Binding-site contacts:
Ligand atom N02 contacts residue TYR193 of chain 1.J at 3.7 Å.
Ligand atom N01 contacts residue MET122 of chain 1.F at 3.3 Å (h-bond).
Ligand atom N02 contacts residue TYR172 of chain 1.F at 3.0 Å (h-bond).
Ligand atom C18 contacts residue TYR200 of chain 1.J at 3.2 Å (hydrophobic).
Ligand atom C02 contacts residue GLN63 of chain 1.F at 3.5 Å.
Ligand atom N06 contacts residue TRP151 of chain 1.J at 3.1 Å (h-bond).
Ligand atom C14 contacts residue ARG112 of chain 1.F at 3.6 Å.
Ligand atom C03 contacts residue GLN63 of chain 1.F at 3.4 Å.
Ligand atom N01 contacts residue GLN63 of chain 1.F at 2.9 Å (h-bond).
Ligand atom O01 contacts residue GLN63 of chain 1.F at 3.6 Å.
Ligand atom C01 contacts residue GLN63 of chain 1.F at 3.7 Å.
Ligand atom C09 contacts residue CYS195 of chain 1.J at 3.7 Å (hydrophobic).
Ligand atom N01 contacts residue CYS196 of chain 1.J at 3.4 Å (h-bond).
Ligand atom C09 contacts residue GLN63 of chain 1.F at 3.7 Å.
Ligand atom C09 contacts residue MET122 of chain 1.F at 3.6 Å (hydrophobic).
Ligand atom C05 contacts residue GLN63 of chain 1.F at 3.7 Å.
Ligand atom C09 contacts residue CYS196 of chain 1.J at 3.5 Å (hydrophobic).
Ligand atom N05 contacts residue TRP151 of chain 1.J at 3.3 Å (h-bond).
Ligand atom C23 contacts residue TYR200 of chain 1.J at 3.7 Å (hydrophobic).
Ligand atom C21 contacts residue TYR97 of chain 1.J at 3.7 Å (hydrophobic).
Ligand atom C22 contacts residue TYR193 of chain 1.J at 3.7 Å (hydrophobic).
Ligand atom N02 contacts residue GLN63 of chain 1.F at 3.7 Å.
Ligand atom O01 contacts residue THR64 of chain 1.F at 3.4 Å.
Ligand atom C07 contacts residue THR64 of chain 1.F at 3.6 Å.
Ligand atom C08 contacts residue CYS196 of chain 1.J at 3.6 Å (hydrophobic).
Ligand atom C08 contacts residue MET122 of chain 1.F at 3.6 Å (hydrophobic).
Ligand atom N02 contacts residue CYS195 of chain 1.J at 3.6 Å (h-bond).
Ligand atom C20 contacts residue TRP151 of chain 1.J at 3.1 Å (hydrophobic).
Ligand atom C12 contacts residue TYR200 of chain 1.J at 3.3 Å (hydrophobic).
Ligand atom C01 contacts residue THR65 of chain 1.F at 3.7 Å.
Ligand atom N06 contacts residue MET122 of chain 1.F at 3.5 Å.
Ligand atom C04 contacts residue GLN63 of chain 1.F at 3.1 Å.
Ligand atom C19 contacts residue TYR200 of chain 1.J at 3.7 Å (hydrophobic).
Ligand atom C20 contacts residue MET122 of chain 1.F at 3.6 Å (hydrophobic).
Ligand atom C15 contacts residue LEU120 of chain 1.F at 3.4 Å (hydrophobic).
Ligand atom N03 contacts residue MET122 of chain 1.F at 3.7 Å.
Ligand atom C17 contacts residue TRP151 of chain 1.J at 3.4 Å (hydrophobic).
Ligand atom N01 contacts residue CYS195 of chain 1.J at 3.5 Å (h-bond).
Ligand atom C22 contacts residue TYR97 of chain 1.J at 3.3 Å (hydrophobic).
Ligand atom O01 contacts residue THR65 of chain 1.F at 3.4 Å.

Sequence of chain 1.J:
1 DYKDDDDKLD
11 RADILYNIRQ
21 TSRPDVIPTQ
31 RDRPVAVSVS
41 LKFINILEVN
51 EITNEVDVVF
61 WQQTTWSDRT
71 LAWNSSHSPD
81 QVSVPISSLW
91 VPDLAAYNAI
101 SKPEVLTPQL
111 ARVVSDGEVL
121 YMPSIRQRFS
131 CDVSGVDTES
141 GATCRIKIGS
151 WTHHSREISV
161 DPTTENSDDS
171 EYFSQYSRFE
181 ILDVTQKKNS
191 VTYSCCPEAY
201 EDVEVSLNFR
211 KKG

This small molecule binds to this protein.
Small molecule (SMILES): COc1ccc(-c2cc(N(Cc3ccccn3)Cc3ccccn3)nc(N)n2)cc1

Sequence of chain 1.F:
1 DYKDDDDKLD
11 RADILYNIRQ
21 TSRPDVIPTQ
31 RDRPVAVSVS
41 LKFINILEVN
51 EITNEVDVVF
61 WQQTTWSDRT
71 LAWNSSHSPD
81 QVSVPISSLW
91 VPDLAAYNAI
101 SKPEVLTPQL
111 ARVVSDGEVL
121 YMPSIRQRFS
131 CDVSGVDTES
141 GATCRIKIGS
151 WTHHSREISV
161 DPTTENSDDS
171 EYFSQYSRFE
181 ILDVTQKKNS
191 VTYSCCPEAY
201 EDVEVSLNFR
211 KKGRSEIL